Sequence of chain 1.A:
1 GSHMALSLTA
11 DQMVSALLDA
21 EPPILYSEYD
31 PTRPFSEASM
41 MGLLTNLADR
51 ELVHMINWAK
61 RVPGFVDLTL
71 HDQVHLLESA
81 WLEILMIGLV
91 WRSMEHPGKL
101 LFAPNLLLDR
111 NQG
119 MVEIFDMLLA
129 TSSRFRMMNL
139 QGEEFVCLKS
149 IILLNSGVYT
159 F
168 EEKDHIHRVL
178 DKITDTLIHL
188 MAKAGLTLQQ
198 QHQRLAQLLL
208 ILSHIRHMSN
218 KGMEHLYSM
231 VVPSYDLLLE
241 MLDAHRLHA

This protein binds this small molecule.
Small molecule (SMILES): CC/C(=C(\c1ccccc1)c1ccc(/C=C/C(=O)O)cc1)c1ccccc1

Binding-site contacts:
Ligand atom C17 contacts residue THR45 of chain 1.A at 3.8 Å.
Ligand atom C16 contacts residue THR45 of chain 1.A at 3.7 Å.
Ligand atom C2 contacts residue PHE102 of chain 1.A at 3.8 Å (hydrophobic).
Ligand atom C8 contacts residue GLU51 of chain 1.A at 3.4 Å.
Ligand atom C24 contacts residue GLY219 of chain 1.A at 3.6 Å.
Ligand atom C15 contacts residue THR45 of chain 1.A at 4.0 Å.
Ligand atom C6 contacts residue LEU44 of chain 1.A at 3.5 Å (hydrophobic).
Ligand atom O2 contacts residue PRO233 of chain 1.A at 3.4 Å.
Ligand atom C23 contacts residue GLY219 of chain 1.A at 3.9 Å.
Ligand atom C14 contacts residue ALA48 of chain 1.A at 4.0 Å (hydrophobic).
Ligand atom C1 contacts residue LEU126 of chain 1.A at 3.6 Å (hydrophobic).
Ligand atom O2 contacts residue THR45 of chain 1.A at 3.9 Å.
Ligand atom C1 contacts residue ILE122 of chain 1.A at 3.9 Å (hydrophobic).
Ligand atom C13 contacts residue LEU223 of chain 1.A at 4.0 Å (hydrophobic).
Ligand atom C22 contacts residue ILE122 of chain 1.A at 4.1 Å (hydrophobic).
Ligand atom C19 contacts residue LEU82 of chain 1.A at 3.8 Å (hydrophobic).
Ligand atom C18 contacts residue ALA48 of chain 1.A at 3.5 Å (hydrophobic).
Ligand atom O1 contacts residue VAL232 of chain 1.A at 3.9 Å.
Ligand atom C14 contacts residue LEU223 of chain 1.A at 4.1 Å (hydrophobic).
Ligand atom C7 contacts residue ALA48 of chain 1.A at 3.9 Å (hydrophobic).
Ligand atom C16 contacts residue LEU223 of chain 1.A at 4.0 Å (hydrophobic).
Ligand atom C9 contacts residue LEU85 of chain 1.A at 3.9 Å (hydrophobic).
Ligand atom O1 contacts residue VAL231 of chain 1.A at 3.7 Å.
Ligand atom C18 contacts residue TRP81 of chain 1.A at 3.7 Å (hydrophobic).
Ligand atom C13 contacts residue THR45 of chain 1.A at 3.6 Å.
Ligand atom C24 contacts residue LEU223 of chain 1.A at 3.8 Å (hydrophobic).
Ligand atom C1 contacts residue LEU89 of chain 1.A at 3.9 Å (hydrophobic).
Ligand atom O2 contacts residue VAL231 of chain 1.A at 4.0 Å.
Ligand atom C1 contacts residue MET86 of chain 1.A at 3.9 Å (hydrophobic).
Ligand atom O2 contacts residue ASP49 of chain 1.A at 3.9 Å.
Ligand atom C7 contacts residue LEU47 of chain 1.A at 3.9 Å (hydrophobic).
Ligand atom C21 contacts residue MET119 of chain 1.A at 3.7 Å (hydrophobic).
Ligand atom C12 contacts residue LEU44 of chain 1.A at 3.9 Å (hydrophobic).
Ligand atom C13 contacts residue MET41 of chain 1.A at 4.0 Å (hydrophobic).
Ligand atom C19 contacts residue ALA48 of chain 1.A at 3.7 Å (hydrophobic).
Ligand atom C7 contacts residue LEU44 of chain 1.A at 3.8 Å (hydrophobic).
Ligand atom C23 contacts residue HIS222 of chain 1.A at 4.0 Å.
Ligand atom C6 contacts residue ALA48 of chain 1.A at 3.9 Å (hydrophobic).
Ligand atom C19 contacts residue LEU85 of chain 1.A at 4.0 Å (hydrophobic).
Ligand atom C7 contacts residue GLU51 of chain 1.A at 4.1 Å.